Sequence of chain 1.A:
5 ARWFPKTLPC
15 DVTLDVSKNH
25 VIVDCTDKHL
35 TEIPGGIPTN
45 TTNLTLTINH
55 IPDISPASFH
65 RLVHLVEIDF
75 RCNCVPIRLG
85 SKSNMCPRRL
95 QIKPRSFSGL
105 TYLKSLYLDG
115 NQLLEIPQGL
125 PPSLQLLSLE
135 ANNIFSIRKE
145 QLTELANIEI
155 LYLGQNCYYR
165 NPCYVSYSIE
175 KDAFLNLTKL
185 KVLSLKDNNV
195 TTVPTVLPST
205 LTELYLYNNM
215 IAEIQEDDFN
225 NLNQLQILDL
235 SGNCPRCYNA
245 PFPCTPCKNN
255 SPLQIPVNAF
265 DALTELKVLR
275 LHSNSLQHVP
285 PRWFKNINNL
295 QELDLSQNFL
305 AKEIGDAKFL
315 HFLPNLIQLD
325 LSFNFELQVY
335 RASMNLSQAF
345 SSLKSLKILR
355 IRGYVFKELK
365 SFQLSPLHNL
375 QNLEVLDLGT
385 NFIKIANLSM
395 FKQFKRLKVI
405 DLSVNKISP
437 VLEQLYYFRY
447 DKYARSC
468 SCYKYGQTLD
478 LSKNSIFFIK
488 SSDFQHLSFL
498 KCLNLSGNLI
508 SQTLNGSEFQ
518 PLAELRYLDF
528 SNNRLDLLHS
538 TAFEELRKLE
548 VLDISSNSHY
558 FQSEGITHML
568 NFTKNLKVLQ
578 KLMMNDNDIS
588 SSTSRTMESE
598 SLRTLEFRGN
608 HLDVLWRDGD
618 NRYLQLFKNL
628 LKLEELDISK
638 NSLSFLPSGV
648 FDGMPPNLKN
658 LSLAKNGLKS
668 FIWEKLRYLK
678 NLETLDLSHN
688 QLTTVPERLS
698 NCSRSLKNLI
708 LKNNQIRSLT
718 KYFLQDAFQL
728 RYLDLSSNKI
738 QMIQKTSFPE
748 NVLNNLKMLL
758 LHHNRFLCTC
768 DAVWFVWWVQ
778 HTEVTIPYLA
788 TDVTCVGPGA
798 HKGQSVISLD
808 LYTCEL

Binding-site contacts:
Ligand atom C1 contacts residue ASN501 of chain 1.A at 1.4 Å.
Ligand atom O6 contacts residue SER479 of chain 1.A at 2.7 Å (h-bond).
Ligand atom C6 contacts residue SER479 of chain 1.A at 4.0 Å.
Ligand atom O7 contacts residue CYS469 of chain 1.A at 3.4 Å (h-bond).
Ligand atom C1 contacts residue ASP526 of chain 1.A at 3.5 Å.
Ligand atom C7 contacts residue ASP526 of chain 1.A at 3.7 Å.
Ligand atom C5 contacts residue ASN501 of chain 1.A at 3.7 Å.
Ligand atom C2 contacts residue ASN501 of chain 1.A at 2.4 Å.
Ligand atom C8 contacts residue TYR524 of chain 1.A at 3.6 Å (hydrophobic).
Ligand atom O5 contacts residue ASP477 of chain 1.A at 4.4 Å.
Ligand atom O5 contacts residue SER479 of chain 1.A at 3.3 Å (h-bond).
Ligand atom N2 contacts residue ASP526 of chain 1.A at 2.8 Å (salt-bridge).
Ligand atom C7 contacts residue SER468 of chain 1.A at 4.1 Å.
Ligand atom O7 contacts residue SER468 of chain 1.A at 3.4 Å.
Ligand atom C6 contacts residue LYS480 of chain 1.A at 4.4 Å.
Ligand atom O6 contacts residue LYS480 of chain 1.A at 3.7 Å.
Ligand atom C1 contacts residue SER479 of chain 1.A at 4.2 Å.
Ligand atom C3 contacts residue ASN501 of chain 1.A at 3.8 Å.
Ligand atom C4 contacts residue ASN501 of chain 1.A at 4.2 Å.
Ligand atom O5 contacts residue ASN501 of chain 1.A at 2.4 Å (h-bond).
Ligand atom C5 contacts residue SER503 of chain 1.A at 4.4 Å.
Ligand atom O6 contacts residue SER407 of chain 1.A at 4.0 Å.
Ligand atom C3 contacts residue ASP526 of chain 1.A at 3.9 Å.
Ligand atom C2 contacts residue ASP526 of chain 1.A at 3.5 Å.
Ligand atom C8 contacts residue SER468 of chain 1.A at 4.2 Å.
Ligand atom N2 contacts residue ASN501 of chain 1.A at 2.8 Å (h-bond).
Ligand atom C8 contacts residue ASP526 of chain 1.A at 3.8 Å.
Ligand atom O5 contacts residue SER503 of chain 1.A at 4.3 Å.
Ligand atom C1 contacts residue SER503 of chain 1.A at 4.1 Å.
Ligand atom C8 contacts residue CYS469 of chain 1.A at 3.4 Å (hydrophobic).
Ligand atom C7 contacts residue ASN501 of chain 1.A at 3.6 Å.
Ligand atom O7 contacts residue ASN501 of chain 1.A at 4.1 Å.
Ligand atom C5 contacts residue SER479 of chain 1.A at 4.3 Å.
Ligand atom C7 contacts residue CYS469 of chain 1.A at 3.9 Å (hydrophobic).

A protein and the small-molecule ligand that binds it are described below.
Small molecule (SMILES): CC(=O)N[C@@H]1[C@@H](O)[C@H](O)[C@@H](CO)O[C@H]1O